The small molecule below binds the protein below.
Small molecule (SMILES): Nc1ccc2c(c1)c(-c1ccccc1)[n+](CCCCCCc1cn(CCNc3c4c(nc5ccccc35)CCCC4)nn1)c1cc(N)ccc21

Sequence of chain 1.B:
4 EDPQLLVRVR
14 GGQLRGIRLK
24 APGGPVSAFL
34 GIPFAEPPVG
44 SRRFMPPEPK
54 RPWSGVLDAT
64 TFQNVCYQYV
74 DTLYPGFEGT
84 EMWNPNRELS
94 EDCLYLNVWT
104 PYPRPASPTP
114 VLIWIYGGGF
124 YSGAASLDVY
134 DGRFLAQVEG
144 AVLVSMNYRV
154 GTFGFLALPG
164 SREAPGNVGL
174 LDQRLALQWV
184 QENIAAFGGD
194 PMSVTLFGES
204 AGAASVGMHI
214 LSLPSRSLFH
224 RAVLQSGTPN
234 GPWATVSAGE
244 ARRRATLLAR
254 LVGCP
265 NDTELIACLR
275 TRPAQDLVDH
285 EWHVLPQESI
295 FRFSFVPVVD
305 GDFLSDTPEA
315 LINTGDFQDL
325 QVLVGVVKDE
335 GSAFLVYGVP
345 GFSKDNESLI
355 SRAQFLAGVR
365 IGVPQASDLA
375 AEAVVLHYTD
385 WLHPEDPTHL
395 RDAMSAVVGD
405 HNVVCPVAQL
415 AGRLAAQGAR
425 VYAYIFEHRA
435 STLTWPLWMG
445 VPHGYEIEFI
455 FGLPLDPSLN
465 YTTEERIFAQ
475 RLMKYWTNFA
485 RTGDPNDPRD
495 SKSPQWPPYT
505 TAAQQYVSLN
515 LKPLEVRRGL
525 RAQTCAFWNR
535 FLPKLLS

Binding-site contacts:
Ligand atom C4 contacts residue TYR72 of chain 1.B at 3.7 Å (hydrophobic).
Ligand atom C25 contacts residue TYR124 of chain 1.B at 3.8 Å (hydrophobic).
Ligand atom C2 contacts residue TRP286 of chain 1.B at 3.6 Å (hydrophobic).
Ligand atom C10 contacts residue TYR341 of chain 1.B at 3.6 Å (hydrophobic).
Ligand atom C30 contacts residue TRP86 of chain 1.B at 3.5 Å (hydrophobic).
Ligand atom C16 contacts residue TRP286 of chain 1.B at 3.7 Å (hydrophobic).
Ligand atom C40 contacts residue TRP86 of chain 1.B at 3.7 Å (hydrophobic).
Ligand atom C32 contacts residue GLY448 of chain 1.B at 3.7 Å.
Ligand atom C34 contacts residue GLY121 of chain 1.B at 3.7 Å.
Ligand atom C28 contacts residue HIS447 of chain 1.B at 3.6 Å.
Ligand atom C35 contacts residue GLY121 of chain 1.B at 3.8 Å.
Ligand atom C35 contacts residue GLU202 of chain 1.B at 3.6 Å.
Ligand atom C36 contacts residue GLU202 of chain 1.B at 3.2 Å.
Ligand atom C33 contacts residue TRP86 of chain 1.B at 3.8 Å (hydrophobic).
Ligand atom N6 contacts residue PHE338 of chain 1.B at 3.8 Å.
Ligand atom N7 contacts residue TRP86 of chain 1.B at 3.7 Å.
Ligand atom C42 contacts residue TYR341 of chain 1.B at 3.1 Å (hydrophobic).
Ligand atom C32 contacts residue HIS447 of chain 1.B at 3.4 Å.
Ligand atom C13 contacts residue TRP286 of chain 1.B at 3.8 Å (hydrophobic).
Ligand atom C11 contacts residue TYR341 of chain 1.B at 3.7 Å (hydrophobic).
Ligand atom C12 contacts residue TYR341 of chain 1.B at 3.4 Å (hydrophobic).
Ligand atom N1 contacts residue TYR124 of chain 1.B at 3.7 Å.
Ligand atom C42 contacts residue ASP74 of chain 1.B at 3.6 Å.
Ligand atom C27 contacts residue PHE338 of chain 1.B at 3.8 Å (hydrophobic).
Ligand atom C14 contacts residue TYR72 of chain 1.B at 3.8 Å (hydrophobic).
Ligand atom C31 contacts residue TRP86 of chain 1.B at 3.7 Å (hydrophobic).
Ligand atom C39 contacts residue TRP86 of chain 1.B at 3.4 Å (hydrophobic).
Ligand atom C6 contacts residue TYR72 of chain 1.B at 3.7 Å (hydrophobic).
Ligand atom C2 contacts residue GLU285 of chain 1.B at 3.5 Å.
Ligand atom C17 contacts residue TRP286 of chain 1.B at 3.8 Å (hydrophobic).
Ligand atom C16 contacts residue TYR72 of chain 1.B at 3.7 Å (hydrophobic).
Ligand atom C41 contacts residue TYR341 of chain 1.B at 2.8 Å (hydrophobic).
Ligand atom N8 contacts residue TRP86 of chain 1.B at 3.7 Å.
Ligand atom C29 contacts residue HIS447 of chain 1.B at 3.1 Å.
Ligand atom C17 contacts residue TYR72 of chain 1.B at 3.7 Å (hydrophobic).
Ligand atom C29 contacts residue ALA337 of chain 1.B at 3.6 Å (hydrophobic).
Ligand atom C22 contacts residue TYR124 of chain 1.B at 3.7 Å (hydrophobic).
Ligand atom C3 contacts residue TRP286 of chain 1.B at 3.3 Å (hydrophobic).
Ligand atom C37 contacts residue TRP86 of chain 1.B at 3.6 Å (hydrophobic).
Ligand atom N7 contacts residue HIS447 of chain 1.B at 2.8 Å (h-bond).